Sequence of chain 1.B:
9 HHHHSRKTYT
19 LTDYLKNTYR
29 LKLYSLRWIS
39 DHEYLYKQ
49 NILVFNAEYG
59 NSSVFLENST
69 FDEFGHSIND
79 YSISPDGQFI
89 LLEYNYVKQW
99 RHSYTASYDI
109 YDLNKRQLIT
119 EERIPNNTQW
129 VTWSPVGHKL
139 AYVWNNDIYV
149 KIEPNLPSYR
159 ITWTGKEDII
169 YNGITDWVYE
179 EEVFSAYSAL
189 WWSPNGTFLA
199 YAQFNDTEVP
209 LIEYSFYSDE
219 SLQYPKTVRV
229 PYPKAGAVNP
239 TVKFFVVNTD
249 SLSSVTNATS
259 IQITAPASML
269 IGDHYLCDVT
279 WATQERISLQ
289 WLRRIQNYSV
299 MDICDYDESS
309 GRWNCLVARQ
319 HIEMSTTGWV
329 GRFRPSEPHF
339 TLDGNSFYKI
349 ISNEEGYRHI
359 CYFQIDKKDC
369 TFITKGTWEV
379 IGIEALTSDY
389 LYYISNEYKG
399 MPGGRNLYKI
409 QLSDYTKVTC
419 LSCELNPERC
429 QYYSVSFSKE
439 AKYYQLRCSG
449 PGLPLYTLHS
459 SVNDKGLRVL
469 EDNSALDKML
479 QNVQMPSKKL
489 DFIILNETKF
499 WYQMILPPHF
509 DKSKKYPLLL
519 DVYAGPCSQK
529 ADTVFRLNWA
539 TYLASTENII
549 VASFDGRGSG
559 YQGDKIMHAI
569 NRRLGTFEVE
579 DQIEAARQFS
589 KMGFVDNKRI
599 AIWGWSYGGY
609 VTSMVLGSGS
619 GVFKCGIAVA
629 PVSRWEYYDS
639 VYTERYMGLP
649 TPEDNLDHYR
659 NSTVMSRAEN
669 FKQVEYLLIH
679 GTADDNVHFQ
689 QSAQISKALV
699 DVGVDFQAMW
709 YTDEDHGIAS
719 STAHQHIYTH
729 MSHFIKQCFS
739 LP

Binding-site contacts:
Ligand atom C1 contacts residue TRP161 of chain 1.B at 4.0 Å (hydrophobic).
Ligand atom C4 contacts residue ASN255 of chain 1.B at 4.2 Å.
Ligand atom C5 contacts residue ASN255 of chain 1.B at 3.7 Å.
Ligand atom C8 contacts residue VAL253 of chain 1.B at 4.3 Å (hydrophobic).
Ligand atom O7 contacts residue ASN255 of chain 1.B at 3.2 Å (h-bond).
Ligand atom O7 contacts residue TRP161 of chain 1.B at 4.0 Å.
Ligand atom C2 contacts residue ASN255 of chain 1.B at 2.4 Å.
Ligand atom C7 contacts residue VAL253 of chain 1.B at 4.5 Å (hydrophobic).
Ligand atom C6 contacts residue TRP161 of chain 1.B at 3.8 Å (hydrophobic).
Ligand atom O5 contacts residue ASN255 of chain 1.B at 2.4 Å (h-bond).
Ligand atom N2 contacts residue ASN255 of chain 1.B at 2.9 Å (h-bond).
Ligand atom C7 contacts residue ASN255 of chain 1.B at 3.4 Å.
Ligand atom C1 contacts residue ASN255 of chain 1.B at 1.4 Å.
Ligand atom C3 contacts residue ASN255 of chain 1.B at 3.8 Å.
Ligand atom O5 contacts residue TRP161 of chain 1.B at 4.1 Å.
Ligand atom C5 contacts residue TRP161 of chain 1.B at 3.8 Å (hydrophobic).
Ligand atom O7 contacts residue VAL253 of chain 1.B at 4.2 Å.

A protein and the small-molecule ligand that binds it are described below.
Small molecule (SMILES): CC(=O)N[C@H]1[C@H](O[C@H]2[C@H](O)[C@@H](NC(C)=O)CO[C@@H]2CO)O[C@H](CO)[C@@H](O)[C@@H]1O